Sequence of chain 2.H:
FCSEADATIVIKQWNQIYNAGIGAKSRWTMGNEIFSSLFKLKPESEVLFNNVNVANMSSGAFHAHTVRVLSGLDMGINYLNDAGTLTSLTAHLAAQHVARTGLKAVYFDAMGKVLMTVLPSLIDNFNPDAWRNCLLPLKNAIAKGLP

Binding-site contacts:
Ligand atom O5 contacts residue ASP81 of chain 2.E at 4.0 Å.
Ligand atom C1 contacts residue ASP81 of chain 2.E at 3.5 Å.
Ligand atom C6 contacts residue SER60 of chain 2.H at 3.9 Å.
Ligand atom C6 contacts residue ASN55 of chain 2.H at 4.3 Å.
Ligand atom C6 contacts residue SER61 of chain 2.H at 3.5 Å.
Ligand atom O5 contacts residue GLY62 of chain 2.H at 4.2 Å.
Ligand atom C1 contacts residue ASN58 of chain 2.H at 1.4 Å.
Ligand atom O7 contacts residue ASN58 of chain 2.H at 3.7 Å.
Ligand atom C3 contacts residue ASN58 of chain 2.H at 3.8 Å.
Ligand atom C4 contacts residue ASN58 of chain 2.H at 4.2 Å.
Ligand atom C6 contacts residue GLY62 of chain 2.H at 4.3 Å.
Ligand atom N2 contacts residue ASN58 of chain 2.H at 2.9 Å (h-bond).
Ligand atom C2 contacts residue ASP81 of chain 2.E at 3.6 Å.
Ligand atom O5 contacts residue SER60 of chain 2.H at 3.9 Å.
Ligand atom O2 contacts residue ASP81 of chain 2.E at 3.9 Å.
Ligand atom C1 contacts residue SER60 of chain 2.H at 3.6 Å.
Ligand atom C5 contacts residue ASN58 of chain 2.H at 3.6 Å.
Ligand atom O5 contacts residue SER61 of chain 2.H at 4.1 Å.
Ligand atom O5 contacts residue SER61 of chain 2.H at 4.3 Å.
Ligand atom O5 contacts residue ASN58 of chain 2.H at 2.3 Å (h-bond).
Ligand atom C2 contacts residue ASN58 of chain 2.H at 2.5 Å.
Ligand atom C5 contacts residue SER60 of chain 2.H at 4.1 Å.
Ligand atom C7 contacts residue ASN58 of chain 2.H at 3.5 Å.

A protein and the small-molecule ligand that binds it are described below.
Small molecule (SMILES): CC(=O)N[C@H]1CO[C@H](CO[C@@H]2O[C@@H](C)[C@@H](O)[C@@H](O)[C@@H]2O)[C@@H](O)[C@@H]1O

Sequence of chain 2.E:
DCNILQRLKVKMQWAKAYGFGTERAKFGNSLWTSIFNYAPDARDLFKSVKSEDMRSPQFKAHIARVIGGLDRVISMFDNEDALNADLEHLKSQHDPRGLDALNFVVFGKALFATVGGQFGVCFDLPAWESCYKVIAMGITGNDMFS